Sequence of chain 2.A:
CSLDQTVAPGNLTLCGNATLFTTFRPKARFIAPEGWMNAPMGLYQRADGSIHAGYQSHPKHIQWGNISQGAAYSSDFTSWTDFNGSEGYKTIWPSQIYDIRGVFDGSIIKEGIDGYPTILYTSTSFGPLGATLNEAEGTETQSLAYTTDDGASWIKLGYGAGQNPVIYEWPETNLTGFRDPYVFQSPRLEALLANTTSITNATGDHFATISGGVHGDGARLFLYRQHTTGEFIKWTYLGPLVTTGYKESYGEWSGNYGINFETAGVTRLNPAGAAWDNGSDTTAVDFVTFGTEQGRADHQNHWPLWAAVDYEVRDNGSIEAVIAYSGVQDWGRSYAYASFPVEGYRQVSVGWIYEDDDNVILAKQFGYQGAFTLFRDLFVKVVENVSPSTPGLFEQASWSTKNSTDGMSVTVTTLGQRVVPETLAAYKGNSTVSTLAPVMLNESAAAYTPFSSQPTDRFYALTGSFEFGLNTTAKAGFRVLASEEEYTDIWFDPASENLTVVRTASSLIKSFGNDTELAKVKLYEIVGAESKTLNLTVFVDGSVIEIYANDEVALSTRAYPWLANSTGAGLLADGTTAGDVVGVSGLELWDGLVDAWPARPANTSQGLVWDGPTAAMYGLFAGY

The small molecule below binds the protein below.
Small molecule (SMILES): CC(=O)N[C@@H]1[C@@H](O)[C@H](O)[C@@H](CO)O[C@H]1O

Binding-site contacts:
Ligand atom O7 contacts residue ASN213 of chain 2.A at 4.3 Å.
Ligand atom N2 contacts residue ASN213 of chain 2.A at 3.0 Å (h-bond).
Ligand atom O7 contacts residue ASN173 of chain 2.A at 3.3 Å (h-bond).
Ligand atom O6 contacts residue THR212 of chain 2.A at 3.7 Å.
Ligand atom C3 contacts residue ASN213 of chain 2.A at 3.8 Å.
Ligand atom O5 contacts residue THR212 of chain 2.A at 4.4 Å.
Ligand atom C5 contacts residue ASN213 of chain 2.A at 3.7 Å.
Ligand atom C2 contacts residue ASN213 of chain 2.A at 2.5 Å.
Ligand atom O5 contacts residue ASN213 of chain 2.A at 2.3 Å (h-bond).
Ligand atom C7 contacts residue ASN213 of chain 2.A at 3.9 Å.
Ligand atom C4 contacts residue ASN213 of chain 2.A at 4.2 Å.
Ligand atom C1 contacts residue ASN213 of chain 2.A at 1.4 Å.
Ligand atom C7 contacts residue ASN173 of chain 2.A at 4.4 Å.